This protein binds this small molecule.
Small molecule (SMILES): NCC(=O)O

Binding-site contacts:
Ligand atom CA contacts residue LEU1 of chain 1.E at 2.4 Å (hydrophobic).
Ligand atom O contacts residue LEU1 of chain 1.E at 2.3 Å (h-bond).
Ligand atom N contacts residue ASP76 of chain 1.A at 4.5 Å.
Ligand atom CA contacts residue ASP76 of chain 1.A at 3.2 Å.
Ligand atom C contacts residue TRP146 of chain 1.A at 3.8 Å (hydrophobic).
Ligand atom O contacts residue TRP146 of chain 1.A at 2.9 Å (h-bond).
Ligand atom C contacts residue LEU1 of chain 1.E at 1.3 Å (hydrophobic).
Ligand atom N contacts residue LEU1 of chain 1.E at 3.7 Å.
Ligand atom O contacts residue LYS145 of chain 1.A at 4.2 Å.
Ligand atom C contacts residue ASP76 of chain 1.A at 3.6 Å.

Sequence of chain 1.A:
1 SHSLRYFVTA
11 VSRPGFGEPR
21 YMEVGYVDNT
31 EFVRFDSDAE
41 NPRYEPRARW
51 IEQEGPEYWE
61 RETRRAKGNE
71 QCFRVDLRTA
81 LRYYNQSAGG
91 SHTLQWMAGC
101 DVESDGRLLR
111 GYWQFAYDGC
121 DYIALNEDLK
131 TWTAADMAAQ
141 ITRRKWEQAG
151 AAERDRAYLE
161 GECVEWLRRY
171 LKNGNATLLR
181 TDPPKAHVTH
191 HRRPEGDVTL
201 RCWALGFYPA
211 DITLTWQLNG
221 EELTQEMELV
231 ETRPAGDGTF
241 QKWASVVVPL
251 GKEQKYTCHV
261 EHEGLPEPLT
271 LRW